This protein binds this small molecule.
Small molecule (SMILES): CC(=O)N[C@@H]1[C@@H](O)[C@H](O)[C@@H](CO)O[C@H]1O

Binding-site contacts:
Ligand atom C8 contacts residue LYS159 of chain 1.A at 3.6 Å.
Ligand atom O5 contacts residue LYS117 of chain 1.A at 4.1 Å.
Ligand atom C7 contacts residue THR102 of chain 1.A at 4.2 Å.
Ligand atom C2 contacts residue ASN103 of chain 1.A at 2.4 Å.
Ligand atom C8 contacts residue ASN103 of chain 1.A at 4.2 Å.
Ligand atom N2 contacts residue LYS117 of chain 1.A at 4.2 Å.
Ligand atom C7 contacts residue LYS159 of chain 1.A at 4.1 Å.
Ligand atom O4 contacts residue ASP110 of chain 1.A at 4.0 Å.
Ligand atom C2 contacts residue LYS159 of chain 1.A at 3.9 Å.
Ligand atom C3 contacts residue LYS159 of chain 1.A at 3.8 Å.
Ligand atom C6 contacts residue ASP110 of chain 1.A at 3.8 Å.
Ligand atom O5 contacts residue ASN103 of chain 1.A at 2.4 Å (h-bond).
Ligand atom C5 contacts residue ASN103 of chain 1.A at 3.7 Å.
Ligand atom C1 contacts residue LYS159 of chain 1.A at 4.2 Å.
Ligand atom O7 contacts residue THR102 of chain 1.A at 4.0 Å.
Ligand atom C1 contacts residue ASN103 of chain 1.A at 1.4 Å.
Ligand atom C1 contacts residue LYS117 of chain 1.A at 3.2 Å.
Ligand atom C6 contacts residue ASN103 of chain 1.A at 4.3 Å.
Ligand atom C7 contacts residue LYS117 of chain 1.A at 4.5 Å.
Ligand atom C6 contacts residue ARG113 of chain 1.A at 3.9 Å.
Ligand atom O6 contacts residue ARG113 of chain 1.A at 4.0 Å.
Ligand atom C4 contacts residue ASP110 of chain 1.A at 4.5 Å.
Ligand atom O6 contacts residue ASP110 of chain 1.A at 2.8 Å (salt-bridge).
Ligand atom C6 contacts residue GLY114 of chain 1.A at 4.0 Å.
Ligand atom C2 contacts residue LYS117 of chain 1.A at 4.3 Å.
Ligand atom C4 contacts residue ASN103 of chain 1.A at 4.2 Å.
Ligand atom C8 contacts residue THR102 of chain 1.A at 3.8 Å.
Ligand atom O3 contacts residue LYS159 of chain 1.A at 4.3 Å.
Ligand atom C7 contacts residue ASN103 of chain 1.A at 2.9 Å.
Ligand atom C3 contacts residue ASN103 of chain 1.A at 3.8 Å.
Ligand atom N2 contacts residue LYS159 of chain 1.A at 3.2 Å (salt-bridge).
Ligand atom O7 contacts residue ASN103 of chain 1.A at 2.6 Å (h-bond).
Ligand atom N2 contacts residue ASN103 of chain 1.A at 2.8 Å (h-bond).

Sequence of chain 1.A:
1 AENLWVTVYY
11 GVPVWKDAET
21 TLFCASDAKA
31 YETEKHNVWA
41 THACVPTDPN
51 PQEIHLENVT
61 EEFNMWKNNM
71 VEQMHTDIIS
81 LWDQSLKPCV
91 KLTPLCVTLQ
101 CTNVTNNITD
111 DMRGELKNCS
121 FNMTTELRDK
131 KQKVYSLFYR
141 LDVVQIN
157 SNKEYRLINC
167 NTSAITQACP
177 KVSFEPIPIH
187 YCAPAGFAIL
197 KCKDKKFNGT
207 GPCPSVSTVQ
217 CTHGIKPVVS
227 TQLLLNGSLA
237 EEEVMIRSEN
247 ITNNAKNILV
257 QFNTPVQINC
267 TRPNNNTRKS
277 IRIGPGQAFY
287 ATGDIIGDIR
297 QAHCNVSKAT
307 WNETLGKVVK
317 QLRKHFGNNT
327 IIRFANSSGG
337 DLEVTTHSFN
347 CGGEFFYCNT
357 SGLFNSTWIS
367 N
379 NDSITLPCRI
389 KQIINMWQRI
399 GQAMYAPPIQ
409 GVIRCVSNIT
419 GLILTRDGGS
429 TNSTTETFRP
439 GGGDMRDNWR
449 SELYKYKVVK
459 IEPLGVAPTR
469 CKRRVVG